Sequence of chain 2.A:
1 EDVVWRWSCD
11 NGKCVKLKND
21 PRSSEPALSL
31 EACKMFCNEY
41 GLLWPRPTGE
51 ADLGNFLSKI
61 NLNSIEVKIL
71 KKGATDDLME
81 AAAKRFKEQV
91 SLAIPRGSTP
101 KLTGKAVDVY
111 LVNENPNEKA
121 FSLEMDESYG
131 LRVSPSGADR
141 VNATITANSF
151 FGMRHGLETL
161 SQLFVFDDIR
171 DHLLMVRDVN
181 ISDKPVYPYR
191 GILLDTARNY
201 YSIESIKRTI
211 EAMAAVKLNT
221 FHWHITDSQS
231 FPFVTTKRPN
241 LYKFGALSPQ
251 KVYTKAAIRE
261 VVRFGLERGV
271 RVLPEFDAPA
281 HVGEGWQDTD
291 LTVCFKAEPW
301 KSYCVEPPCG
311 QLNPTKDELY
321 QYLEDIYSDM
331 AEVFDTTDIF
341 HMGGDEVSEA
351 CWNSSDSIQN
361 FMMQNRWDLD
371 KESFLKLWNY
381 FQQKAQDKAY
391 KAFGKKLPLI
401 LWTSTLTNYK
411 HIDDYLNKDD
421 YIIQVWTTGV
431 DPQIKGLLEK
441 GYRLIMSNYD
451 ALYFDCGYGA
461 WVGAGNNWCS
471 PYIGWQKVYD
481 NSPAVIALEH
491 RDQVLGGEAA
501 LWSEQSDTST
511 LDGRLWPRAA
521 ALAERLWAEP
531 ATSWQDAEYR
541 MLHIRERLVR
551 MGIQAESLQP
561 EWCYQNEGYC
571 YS

A protein and the small-molecule ligand that binds it are described below.
Small molecule (SMILES): CC1=N[C@@H]2[C@@H](O)[C@H](O)[C@@H](CO)O[C@@H]2S1

Binding-site contacts:
Ligand atom C6 contacts residue TRP468 of chain 2.A at 3.5 Å (hydrophobic).
Ligand atom C5 contacts residue TRP502 of chain 2.A at 3.6 Å (hydrophobic).
Ligand atom C7 contacts residue TRP426 of chain 2.A at 3.9 Å (hydrophobic).
Ligand atom O4 contacts residue ARG198 of chain 2.A at 2.8 Å (salt-bridge).
Ligand atom C4 contacts residue ARG198 of chain 2.A at 3.8 Å.
Ligand atom O6 contacts residue TRP502 of chain 2.A at 3.6 Å.
Ligand atom S1 contacts residue TRP426 of chain 2.A at 3.5 Å.
Ligand atom S1 contacts residue TYR453 of chain 2.A at 2.9 Å (h-bond).
Ligand atom C7 contacts residue TYR453 of chain 2.A at 3.9 Å (hydrophobic).
Ligand atom C3 contacts residue ARG198 of chain 2.A at 3.8 Å.
Ligand atom O4 contacts residue TRP502 of chain 2.A at 3.4 Å.
Ligand atom C4 contacts residue GLU504 of chain 2.A at 3.4 Å.
Ligand atom N2 contacts residue ASP345 of chain 2.A at 2.8 Å (salt-bridge).
Ligand atom C7 contacts residue TRP502 of chain 2.A at 3.7 Å (hydrophobic).
Ligand atom S1 contacts residue TRP502 of chain 2.A at 3.7 Å.
Ligand atom O5 contacts residue TRP468 of chain 2.A at 3.9 Å.
Ligand atom C6 contacts residue ASP455 of chain 2.A at 3.3 Å.
Ligand atom C2 contacts residue ASP345 of chain 2.A at 4.0 Å.
Ligand atom C6 contacts residue GLU504 of chain 2.A at 4.0 Å.
Ligand atom O3 contacts residue ARG198 of chain 2.A at 2.6 Å (salt-bridge).
Ligand atom C8 contacts residue TRP402 of chain 2.A at 3.3 Å (hydrophobic).
Ligand atom N2 contacts residue GLU346 of chain 2.A at 3.4 Å (salt-bridge).
Ligand atom O4 contacts residue GLU504 of chain 2.A at 2.6 Å (salt-bridge).
Ligand atom C1 contacts residue TRP426 of chain 2.A at 3.7 Å (hydrophobic).
Ligand atom C3 contacts residue TRP502 of chain 2.A at 3.9 Å (hydrophobic).
Ligand atom O6 contacts residue TYR453 of chain 2.A at 3.8 Å.
Ligand atom C2 contacts residue GLU346 of chain 2.A at 3.3 Å.
Ligand atom O6 contacts residue ASP455 of chain 2.A at 2.7 Å (salt-bridge).
Ligand atom O6 contacts residue TRP468 of chain 2.A at 2.7 Å (h-bond).
Ligand atom C6 contacts residue TRP502 of chain 2.A at 3.8 Å (hydrophobic).
Ligand atom C8 contacts residue TRP502 of chain 2.A at 3.9 Å (hydrophobic).
Ligand atom O3 contacts residue HIS281 of chain 2.A at 3.1 Å (h-bond).
Ligand atom O3 contacts residue ASP345 of chain 2.A at 4.0 Å.
Ligand atom C4 contacts residue GLU306 of chain 2.A at 3.8 Å.
Ligand atom C8 contacts residue TRP426 of chain 2.A at 3.5 Å (hydrophobic).
Ligand atom C7 contacts residue ASP345 of chain 2.A at 3.5 Å.
Ligand atom C4 contacts residue TRP502 of chain 2.A at 3.9 Å (hydrophobic).
Ligand atom C1 contacts residue GLU346 of chain 2.A at 3.6 Å.
Ligand atom C8 contacts residue TYR453 of chain 2.A at 4.0 Å (hydrophobic).
Ligand atom C8 contacts residue ASP345 of chain 2.A at 3.5 Å.